A protein and the small-molecule ligand that binds it are described below.
Small molecule (SMILES): Oc1ccc(Br)cc1

Binding-site contacts:
Ligand atom C3 contacts residue GLY333 of chain 1.D at 3.7 Å.
Ligand atom C6 contacts residue PRO402 of chain 1.D at 3.6 Å (hydrophobic).
Ligand atom C1 contacts residue TRP166 of chain 1.D at 4.0 Å (hydrophobic).
Ligand atom C3 contacts residue TRP166 of chain 1.D at 4.3 Å (hydrophobic).
Ligand atom BR4 contacts residue PHE13 of chain 1.F at 3.8 Å.
Ligand atom C2 contacts residue TRP166 of chain 1.D at 3.5 Å (hydrophobic).
Ligand atom C3 contacts residue VAL334 of chain 1.D at 3.6 Å (hydrophobic).
Ligand atom C1 contacts residue GLY333 of chain 1.D at 3.6 Å.
Ligand atom BR4 contacts residue VAL404 of chain 1.D at 3.5 Å.
Ligand atom O1 contacts residue GLY333 of chain 1.D at 4.1 Å.
Ligand atom BR4 contacts residue TYR330 of chain 1.D at 4.0 Å.
Ligand atom C4 contacts residue VAL334 of chain 1.D at 3.9 Å (hydrophobic).
Ligand atom C5 contacts residue PRO402 of chain 1.D at 3.1 Å (hydrophobic).
Ligand atom C1 contacts residue TRP337 of chain 1.D at 3.8 Å (hydrophobic).
Ligand atom C2 contacts residue GLY333 of chain 1.D at 3.9 Å.
Ligand atom C2 contacts residue VAL334 of chain 1.D at 3.8 Å (hydrophobic).
Ligand atom C6 contacts residue TRP337 of chain 1.D at 3.7 Å (hydrophobic).
Ligand atom C5 contacts residue GLY333 of chain 1.D at 3.4 Å.
Ligand atom O1 contacts residue TRP166 of chain 1.D at 3.3 Å (h-bond).
Ligand atom C6 contacts residue PRO393 of chain 1.D at 3.8 Å (hydrophobic).
Ligand atom C5 contacts residue PRO393 of chain 1.D at 4.1 Å (hydrophobic).
Ligand atom C4 contacts residue PRO402 of chain 1.D at 3.0 Å (hydrophobic).
Ligand atom C5 contacts residue VAL334 of chain 1.D at 4.2 Å (hydrophobic).
Ligand atom C2 contacts residue PRO402 of chain 1.D at 3.9 Å (hydrophobic).
Ligand atom BR4 contacts residue SER329 of chain 1.D at 3.9 Å.
Ligand atom O1 contacts residue TRP337 of chain 1.D at 3.3 Å.
Ligand atom C4 contacts residue GLY333 of chain 1.D at 3.4 Å.
Ligand atom C1 contacts residue VAL334 of chain 1.D at 4.2 Å (hydrophobic).
Ligand atom C3 contacts residue PRO402 of chain 1.D at 3.5 Å (hydrophobic).
Ligand atom BR4 contacts residue PRO402 of chain 1.D at 3.4 Å.
Ligand atom BR4 contacts residue GLY333 of chain 1.D at 3.7 Å.
Ligand atom C4 contacts residue TYR330 of chain 1.D at 4.3 Å (hydrophobic).
Ligand atom C6 contacts residue GLY333 of chain 1.D at 3.4 Å.
Ligand atom C5 contacts residue TRP337 of chain 1.D at 4.0 Å (hydrophobic).
Ligand atom C6 contacts residue VAL334 of chain 1.D at 4.4 Å (hydrophobic).
Ligand atom C3 contacts residue TYR330 of chain 1.D at 4.0 Å (hydrophobic).
Ligand atom O1 contacts residue THR340 of chain 1.D at 3.5 Å (h-bond).
Ligand atom C1 contacts residue PRO402 of chain 1.D at 4.0 Å (hydrophobic).

Sequence of chain 1.D:
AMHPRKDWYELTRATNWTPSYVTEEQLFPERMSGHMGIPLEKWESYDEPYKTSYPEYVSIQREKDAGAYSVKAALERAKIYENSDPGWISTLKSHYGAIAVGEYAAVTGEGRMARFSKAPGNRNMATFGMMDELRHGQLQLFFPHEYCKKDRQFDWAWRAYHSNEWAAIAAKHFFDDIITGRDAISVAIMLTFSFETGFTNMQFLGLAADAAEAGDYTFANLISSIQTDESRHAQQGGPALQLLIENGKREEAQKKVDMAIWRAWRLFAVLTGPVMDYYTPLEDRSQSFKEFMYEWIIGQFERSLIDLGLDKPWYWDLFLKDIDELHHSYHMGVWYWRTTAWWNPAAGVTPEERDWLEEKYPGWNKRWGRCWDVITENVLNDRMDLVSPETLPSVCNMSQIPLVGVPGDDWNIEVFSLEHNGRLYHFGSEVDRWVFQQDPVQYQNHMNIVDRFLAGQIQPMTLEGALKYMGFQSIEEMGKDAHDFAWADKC

Sequence of chain 1.F:
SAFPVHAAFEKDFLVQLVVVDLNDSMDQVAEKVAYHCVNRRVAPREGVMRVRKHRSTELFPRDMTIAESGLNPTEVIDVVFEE